Binding-site contacts:
Ligand atom CAA contacts residue TRP183 of chain 1.A at 3.7 Å (hydrophobic).
Ligand atom CAF contacts residue LEU135 of chain 1.A at 3.6 Å (hydrophobic).
Ligand atom CAF contacts residue LEU132 of chain 1.A at 4.1 Å (hydrophobic).
Ligand atom CAQ contacts residue ALA102 of chain 1.A at 3.2 Å (hydrophobic).
Ligand atom OAP contacts residue TRP183 of chain 1.A at 3.8 Å.
Ligand atom OAB contacts residue ALA102 of chain 1.A at 3.0 Å.
Ligand atom CAA contacts residue GLY32 of chain 1.A at 3.8 Å.
Ligand atom CAR contacts residue PRO128 of chain 1.A at 4.0 Å (hydrophobic).
Ligand atom CAS contacts residue TRP183 of chain 1.A at 3.6 Å (hydrophobic).
Ligand atom OAD contacts residue TYR187 of chain 1.A at 3.3 Å.
Ligand atom CAO contacts residue MET154 of chain 1.A at 3.9 Å (hydrophobic).
Ligand atom OAB contacts residue SER103 of chain 1.A at 3.5 Å (h-bond).
Ligand atom CAR contacts residue ILE191 of chain 1.A at 4.1 Å (hydrophobic).
Ligand atom CAI contacts residue PRO128 of chain 1.A at 3.6 Å (hydrophobic).
Ligand atom OAD contacts residue SER103 of chain 1.A at 3.0 Å (h-bond).
Ligand atom CAO contacts residue HIS242 of chain 1.A at 4.0 Å.
Ligand atom CAH contacts residue ILE191 of chain 1.A at 3.7 Å (hydrophobic).
Ligand atom OAB contacts residue TRP183 of chain 1.A at 3.9 Å.
Ligand atom OAD contacts residue TRP183 of chain 1.A at 3.0 Å (h-bond).
Ligand atom CAW contacts residue HIS242 of chain 1.A at 3.2 Å.
Ligand atom CAJ contacts residue LEU132 of chain 1.A at 3.7 Å (hydrophobic).
Ligand atom CAS contacts residue SER103 of chain 1.A at 4.1 Å.
Ligand atom OAB contacts residue GLY32 of chain 1.A at 3.1 Å (h-bond).
Ligand atom OAC contacts residue PRO192 of chain 1.A at 3.0 Å.
Ligand atom OAE contacts residue HIS242 of chain 1.A at 3.0 Å (h-bond).
Ligand atom CAK contacts residue HIS242 of chain 1.A at 4.0 Å.
Ligand atom CAA contacts residue LEU33 of chain 1.A at 3.8 Å (hydrophobic).
Ligand atom OAC contacts residue ILE191 of chain 1.A at 3.9 Å.
Ligand atom CAT contacts residue TRP183 of chain 1.A at 4.1 Å (hydrophobic).
Ligand atom CAQ contacts residue TRP183 of chain 1.A at 3.8 Å (hydrophobic).
Ligand atom CAU contacts residue TRP183 of chain 1.A at 3.6 Å (hydrophobic).
Ligand atom OAP contacts residue ALA102 of chain 1.A at 3.8 Å.
Ligand atom OAE contacts residue VAL158 of chain 1.A at 3.3 Å.
Ligand atom OAE contacts residue HIS153 of chain 1.A at 3.4 Å (h-bond).
Ligand atom CAM contacts residue MET154 of chain 1.A at 3.9 Å (hydrophobic).
Ligand atom CAL contacts residue HIS242 of chain 1.A at 3.9 Å.
Ligand atom CAR contacts residue PRO188 of chain 1.A at 4.1 Å (hydrophobic).
Ligand atom OAC contacts residue PRO188 of chain 1.A at 3.5 Å.
Ligand atom OAD contacts residue GLY32 of chain 1.A at 3.8 Å.
Ligand atom CAU contacts residue ALA102 of chain 1.A at 3.9 Å (hydrophobic).

This protein binds this small molecule.
Small molecule (SMILES): C[C@H]1CCC[C@@H](O)CCC/C=C/c2cc(O)cc(O)c2C(=O)O1

Sequence of chain 1.A:
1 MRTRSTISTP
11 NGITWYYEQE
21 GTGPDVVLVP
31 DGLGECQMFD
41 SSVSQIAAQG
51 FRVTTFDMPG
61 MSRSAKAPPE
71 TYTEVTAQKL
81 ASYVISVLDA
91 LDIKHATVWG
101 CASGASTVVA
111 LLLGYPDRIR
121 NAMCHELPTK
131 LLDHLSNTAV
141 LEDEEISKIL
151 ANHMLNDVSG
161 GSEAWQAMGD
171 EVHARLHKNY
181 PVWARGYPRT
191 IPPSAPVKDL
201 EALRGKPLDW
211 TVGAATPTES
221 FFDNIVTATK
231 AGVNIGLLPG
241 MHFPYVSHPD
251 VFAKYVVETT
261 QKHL